Binding-site contacts:
Ligand atom C18 contacts residue NAD1 of chain 1.I at 4.1 Å.
Ligand atom O12 contacts residue PHE59 of chain 1.B at 3.9 Å.
Ligand atom N4 contacts residue ARG298 of chain 1.B at 4.0 Å.
Ligand atom N22 contacts residue PHE59 of chain 1.B at 3.9 Å.
Ligand atom O25 contacts residue LEU274 of chain 1.B at 3.9 Å.
Ligand atom C13 contacts residue THR121 of chain 1.B at 3.5 Å.
Ligand atom C7 contacts residue NAD1 of chain 1.I at 3.5 Å.
Ligand atom C14 contacts residue ZN1 of chain 1.H at 3.2 Å.
Ligand atom O30 contacts residue ZN1 of chain 1.H at 2.4 Å.
Ligand atom C14 contacts residue ARG298 of chain 1.B at 3.8 Å.
Ligand atom N3 contacts residue NAD1 of chain 1.I at 3.7 Å.
Ligand atom C5 contacts residue NAD1 of chain 1.I at 3.7 Å.
Ligand atom N3 contacts residue CYS44 of chain 1.B at 3.3 Å (h-bond).
Ligand atom C15 contacts residue PHE297 of chain 1.B at 3.7 Å (hydrophobic).
Ligand atom O30 contacts residue GLU155 of chain 1.B at 2.5 Å (salt-bridge).
Ligand atom C19 contacts residue ARG298 of chain 1.B at 4.0 Å.
Ligand atom N3 contacts residue HIS69 of chain 1.B at 3.7 Å.
Ligand atom C11 contacts residue TYR50 of chain 1.B at 3.5 Å (hydrophobic).
Ligand atom C18 contacts residue LEU274 of chain 1.B at 3.4 Å (hydrophobic).
Ligand atom C6 contacts residue SER46 of chain 1.B at 3.4 Å.
Ligand atom C11 contacts residue PHE59 of chain 1.B at 3.4 Å (hydrophobic).
Ligand atom C19 contacts residue NAD1 of chain 1.I at 3.6 Å.
Ligand atom C14 contacts residue PHE118 of chain 1.B at 3.9 Å (hydrophobic).
Ligand atom C7 contacts residue ZN1 of chain 1.H at 3.0 Å.
Ligand atom C14 contacts residue HIS69 of chain 1.B at 3.9 Å.
Ligand atom C6 contacts residue NAD1 of chain 1.I at 3.7 Å.
Ligand atom N1 contacts residue NAD1 of chain 1.I at 3.6 Å.
Ligand atom C2 contacts residue NAD1 of chain 1.I at 3.5 Å.
Ligand atom N4 contacts residue NAD1 of chain 1.I at 3.3 Å.
Ligand atom C5 contacts residue SER46 of chain 1.B at 3.9 Å.
Ligand atom O30 contacts residue HIS69 of chain 1.B at 2.9 Å (h-bond).
Ligand atom C6 contacts residue ZN1 of chain 1.H at 3.1 Å.
Ligand atom C11 contacts residue ILE56 of chain 1.B at 3.6 Å (hydrophobic).
Ligand atom C13 contacts residue PHE59 of chain 1.B at 3.5 Å (hydrophobic).
Ligand atom O12 contacts residue PHE297 of chain 1.B at 3.4 Å.
Ligand atom N3 contacts residue SER46 of chain 1.B at 3.7 Å.
Ligand atom N3 contacts residue ZN1 of chain 1.H at 2.1 Å.
Ligand atom C6 contacts residue CYS44 of chain 1.B at 3.3 Å (hydrophobic).
Ligand atom C16 contacts residue LEU274 of chain 1.B at 3.7 Å (hydrophobic).
Ligand atom C14 contacts residue GLU155 of chain 1.B at 3.4 Å.

Sequence of chain 1.B:
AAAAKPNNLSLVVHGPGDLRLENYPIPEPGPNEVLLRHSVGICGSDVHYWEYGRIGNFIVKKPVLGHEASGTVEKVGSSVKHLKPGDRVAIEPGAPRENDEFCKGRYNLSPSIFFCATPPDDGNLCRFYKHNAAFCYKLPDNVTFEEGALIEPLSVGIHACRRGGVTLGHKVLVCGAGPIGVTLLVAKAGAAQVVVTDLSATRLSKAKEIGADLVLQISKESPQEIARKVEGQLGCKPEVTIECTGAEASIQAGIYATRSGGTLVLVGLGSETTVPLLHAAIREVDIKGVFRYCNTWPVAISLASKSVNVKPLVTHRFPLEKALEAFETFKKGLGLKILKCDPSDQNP

This protein binds this small molecule.
Small molecule (SMILES): CN(C)S(=O)(=O)N1CCN(c2ccnc(CO)n2)CC1